Sequence of chain 1.A:
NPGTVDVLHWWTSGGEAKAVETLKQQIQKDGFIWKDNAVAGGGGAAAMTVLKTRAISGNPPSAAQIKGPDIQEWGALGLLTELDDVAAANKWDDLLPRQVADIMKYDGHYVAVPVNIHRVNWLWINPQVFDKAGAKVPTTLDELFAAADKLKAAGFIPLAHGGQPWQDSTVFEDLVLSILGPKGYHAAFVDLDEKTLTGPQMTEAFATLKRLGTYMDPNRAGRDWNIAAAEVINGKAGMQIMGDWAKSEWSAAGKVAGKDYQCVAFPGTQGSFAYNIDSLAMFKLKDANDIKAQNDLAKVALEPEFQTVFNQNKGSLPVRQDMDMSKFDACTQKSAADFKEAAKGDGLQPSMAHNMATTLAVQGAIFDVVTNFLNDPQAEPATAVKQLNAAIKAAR

This small molecule binds to this protein.
Small molecule (SMILES): OC[C@H]1O[C@@H](O)[C@H](O)[C@@H](O)[C@H]1O

Binding-site contacts:
Ligand atom C5 contacts residue TRP33 of chain 1.A at 3.9 Å (hydrophobic).
Ligand atom C1 contacts residue ASN299 of chain 1.A at 3.8 Å.
Ligand atom C5 contacts residue TRP268 of chain 1.A at 3.8 Å (hydrophobic).
Ligand atom C6 contacts residue TRP268 of chain 1.A at 3.8 Å (hydrophobic).
Ligand atom C2 contacts residue TRP33 of chain 1.A at 3.6 Å (hydrophobic).
Ligand atom O5 contacts residue TRP33 of chain 1.A at 3.1 Å (h-bond).
Ligand atom C1 contacts residue TRP33 of chain 1.A at 3.8 Å (hydrophobic).
Ligand atom O3 contacts residue GLU39 of chain 1.A at 3.6 Å.
Ligand atom O6 contacts residue GLU39 of chain 1.A at 3.8 Å.
Ligand atom O2 contacts residue ASP301 of chain 1.A at 2.5 Å (salt-bridge).
Ligand atom O2 contacts residue ASN299 of chain 1.A at 3.0 Å (h-bond).
Ligand atom C3 contacts residue LYS337 of chain 1.A at 3.7 Å.
Ligand atom O4 contacts residue TRP34 of chain 1.A at 3.3 Å.
Ligand atom O6 contacts residue TRP248 of chain 1.A at 3.5 Å (h-bond).
Ligand atom O6 contacts residue TRP33 of chain 1.A at 3.2 Å.
Ligand atom O1 contacts residue LYS90 of chain 1.A at 3.1 Å (salt-bridge).
Ligand atom C3 contacts residue GLU39 of chain 1.A at 3.9 Å.
Ligand atom O3 contacts residue TRP34 of chain 1.A at 2.9 Å (h-bond).
Ligand atom O1 contacts residue GLY66 of chain 1.A at 3.8 Å.
Ligand atom C1 contacts residue HIS377 of chain 1.A at 3.5 Å.
Ligand atom O5 contacts residue GLY66 of chain 1.A at 3.5 Å.
Ligand atom C2 contacts residue GLN88 of chain 1.A at 4.0 Å.
Ligand atom O1 contacts residue TRP33 of chain 1.A at 3.7 Å.
Ligand atom O3 contacts residue ASP301 of chain 1.A at 2.7 Å (salt-bridge).
Ligand atom C4 contacts residue TRP268 of chain 1.A at 3.9 Å (hydrophobic).
Ligand atom O6 contacts residue GLY65 of chain 1.A at 3.3 Å.
Ligand atom C4 contacts residue LYS337 of chain 1.A at 4.0 Å.
Ligand atom O6 contacts residue GLY66 of chain 1.A at 3.0 Å (h-bond).
Ligand atom O3 contacts residue HIS141 of chain 1.A at 3.9 Å.
Ligand atom O4 contacts residue GLU39 of chain 1.A at 2.8 Å (salt-bridge).
Ligand atom O2 contacts residue LYS90 of chain 1.A at 3.1 Å (salt-bridge).
Ligand atom C3 contacts residue ASP301 of chain 1.A at 3.7 Å.
Ligand atom C6 contacts residue TRP248 of chain 1.A at 3.4 Å (hydrophobic).
Ligand atom C4 contacts residue GLU39 of chain 1.A at 3.1 Å.
Ligand atom O4 contacts residue TRP33 of chain 1.A at 3.3 Å (h-bond).
Ligand atom C6 contacts residue GLY66 of chain 1.A at 3.7 Å.
Ligand atom O3 contacts residue LYS337 of chain 1.A at 2.8 Å (salt-bridge).
Ligand atom C2 contacts residue ASP301 of chain 1.A at 3.4 Å.
Ligand atom C2 contacts residue ASN299 of chain 1.A at 3.9 Å.
Ligand atom O1 contacts residue HIS377 of chain 1.A at 2.9 Å (h-bond).